Binding-site contacts:
Ligand atom O2B contacts residue LYS268 of chain 1.A at 3.0 Å (salt-bridge).
Ligand atom O4' contacts residue MET364 of chain 1.A at 3.3 Å.
Ligand atom O2 contacts residue ARG342 of chain 1.A at 3.6 Å.
Ligand atom C4 contacts residue PHE340 of chain 1.A at 3.6 Å (hydrophobic).
Ligand atom O4' contacts residue ASN365 of chain 1.A at 2.8 Å (h-bond).
Ligand atom C6' contacts residue HIS155 of chain 1.A at 3.6 Å.
Ligand atom N3 contacts residue PHE340 of chain 1.A at 2.7 Å (h-bond).
Ligand atom C2 contacts residue LEU345 of chain 1.A at 3.6 Å (hydrophobic).
Ligand atom N3 contacts residue HIS339 of chain 1.A at 3.2 Å.
Ligand atom O4 contacts residue PHE340 of chain 1.A at 3.0 Å (h-bond).
Ligand atom O3' contacts residue ASP362 of chain 1.A at 2.6 Å (salt-bridge).
Ligand atom O1A contacts residue ASN365 of chain 1.A at 3.6 Å.
Ligand atom C5 contacts residue VAL261 of chain 1.A at 3.4 Å (hydrophobic).
Ligand atom O2A contacts residue VAL367 of chain 1.A at 3.3 Å (h-bond).
Ligand atom C3C contacts residue GLU370 of chain 1.A at 3.4 Å.
Ligand atom O3A contacts residue LYS268 of chain 1.A at 3.0 Å (salt-bridge).
Ligand atom O3' contacts residue GLY363 of chain 1.A at 3.1 Å (h-bond).
Ligand atom PB contacts residue LYS268 of chain 1.A at 3.6 Å.
Ligand atom O1B contacts residue ARG263 of chain 1.A at 2.8 Å (salt-bridge).
Ligand atom O3' contacts residue ASN365 of chain 1.A at 3.1 Å (h-bond).
Ligand atom C3' contacts residue ASP362 of chain 1.A at 3.4 Å.
Ligand atom O2' contacts residue TRP86 of chain 1.A at 3.5 Å.
Ligand atom C4 contacts residue HIS339 of chain 1.A at 3.5 Å.
Ligand atom O2C contacts residue GLU370 of chain 1.A at 2.7 Å (salt-bridge).
Ligand atom O2A contacts residue LEU366 of chain 1.A at 3.4 Å (h-bond).
Ligand atom O2B contacts residue ARG263 of chain 1.A at 3.0 Å (salt-bridge).
Ligand atom O3' contacts residue MET364 of chain 1.A at 2.8 Å (h-bond).
Ligand atom O1A contacts residue LEU366 of chain 1.A at 2.8 Å (h-bond).
Ligand atom O4 contacts residue PRO298 of chain 1.A at 3.6 Å.
Ligand atom O6' contacts residue ILE226 of chain 1.A at 3.5 Å.
Ligand atom O4' contacts residue LEU366 of chain 1.A at 3.5 Å (h-bond).
Ligand atom O2' contacts residue ASP362 of chain 1.A at 3.3 Å (salt-bridge).
Ligand atom C2C contacts residue GLU370 of chain 1.A at 3.5 Å.
Ligand atom N3 contacts residue LEU345 of chain 1.A at 3.6 Å.
Ligand atom O6' contacts residue GLN186 of chain 1.A at 3.0 Å (h-bond).
Ligand atom O6' contacts residue HIS155 of chain 1.A at 2.8 Å (h-bond).
Ligand atom O3C contacts residue GLU370 of chain 1.A at 2.5 Å (salt-bridge).
Ligand atom PA contacts residue LEU366 of chain 1.A at 3.6 Å.
Ligand atom O3C contacts residue ARG342 of chain 1.A at 3.3 Å (salt-bridge).
Ligand atom O4 contacts residue HIS339 of chain 1.A at 3.4 Å (h-bond).

Sequence of chain 1.A:
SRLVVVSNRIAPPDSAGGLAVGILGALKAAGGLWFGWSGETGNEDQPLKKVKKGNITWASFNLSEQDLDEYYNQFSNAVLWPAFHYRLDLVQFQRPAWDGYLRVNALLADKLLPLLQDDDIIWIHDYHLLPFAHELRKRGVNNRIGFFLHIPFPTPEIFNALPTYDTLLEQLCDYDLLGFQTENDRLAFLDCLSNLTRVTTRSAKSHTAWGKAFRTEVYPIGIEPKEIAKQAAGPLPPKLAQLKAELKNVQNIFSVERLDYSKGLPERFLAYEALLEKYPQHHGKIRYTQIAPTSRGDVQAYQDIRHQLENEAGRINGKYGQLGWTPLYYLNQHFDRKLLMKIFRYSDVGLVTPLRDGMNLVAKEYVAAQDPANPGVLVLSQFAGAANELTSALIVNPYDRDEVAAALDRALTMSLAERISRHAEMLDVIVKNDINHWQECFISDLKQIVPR

This protein binds this small molecule.
Small molecule (SMILES): O=c1ccn([C@@H]2O[C@H](CO[P](=O)(O)O[P](=O)(O)O[C@H]3O[C@H](CO)[C@@H](O)[C@H](O)[C@H]3O)[C@@H](O)[C@H]2O)c(=O)[nH]1